Binding-site contacts:
Ligand atom O1 contacts residue TYR404 of chain 1.S at 3.1 Å (h-bond).
Ligand atom C4 contacts residue ASP174 of chain 1.S at 3.8 Å.
Ligand atom C3 contacts residue TRP176 of chain 1.S at 4.0 Å (hydrophobic).
Ligand atom O1 contacts residue ILE225 of chain 1.S at 3.8 Å.
Ligand atom C2 contacts residue TYR560 of chain 1.S at 3.3 Å (hydrophobic).
Ligand atom C5 contacts residue ASP174 of chain 1.S at 3.8 Å.
Ligand atom C5 contacts residue SER175 of chain 1.S at 2.7 Å.
Ligand atom O2 contacts residue TYR404 of chain 1.S at 2.7 Å (h-bond).
Ligand atom O1 contacts residue CYS557 of chain 1.S at 3.7 Å.
Ligand atom O4 contacts residue PHE468 of chain 1.S at 3.8 Å.
Ligand atom C5 contacts residue TRP176 of chain 1.S at 3.6 Å (hydrophobic).
Ligand atom O1 contacts residue ILE561 of chain 1.S at 3.4 Å.
Ligand atom C5 contacts residue 4MO1 of chain 1.ED at 3.4 Å.
Ligand atom O4 contacts residue SER143 of chain 1.S at 3.0 Å (h-bond).
Ligand atom O2 contacts residue TYR560 of chain 1.S at 2.5 Å (h-bond).
Ligand atom C1 contacts residue TRP176 of chain 1.S at 3.9 Å (hydrophobic).
Ligand atom C1 contacts residue HIS144 of chain 1.S at 3.8 Å.
Ligand atom C3 contacts residue TYR560 of chain 1.S at 3.7 Å (hydrophobic).
Ligand atom O5 contacts residue SER175 of chain 1.S at 2.5 Å (h-bond).
Ligand atom C3 contacts residue ARG153 of chain 1.S at 3.8 Å.
Ligand atom C6 contacts residue HIS144 of chain 1.S at 3.6 Å.
Ligand atom O4 contacts residue ASP174 of chain 1.S at 2.9 Å (salt-bridge).
Ligand atom C4 contacts residue SER143 of chain 1.S at 4.0 Å.
Ligand atom C5 contacts residue HIS144 of chain 1.S at 3.4 Å.
Ligand atom C4 contacts residue TRP176 of chain 1.S at 3.8 Å (hydrophobic).
Ligand atom C6 contacts residue TRP176 of chain 1.S at 3.6 Å (hydrophobic).
Ligand atom C6 contacts residue TRP354 of chain 1.S at 3.8 Å (hydrophobic).
Ligand atom C1 contacts residue TYR404 of chain 1.S at 3.5 Å (hydrophobic).
Ligand atom O5 contacts residue ASP174 of chain 1.S at 3.8 Å.
Ligand atom O2 contacts residue CYS557 of chain 1.S at 3.8 Å.
Ligand atom O5 contacts residue MGD1 of chain 1.DD at 3.2 Å (h-bond).
Ligand atom C4 contacts residue SER175 of chain 1.S at 3.9 Å.
Ligand atom C4 contacts residue HIS144 of chain 1.S at 3.8 Å.
Ligand atom O1 contacts residue TYR226 of chain 1.S at 4.0 Å.
Ligand atom O5 contacts residue 4MO1 of chain 1.ED at 2.4 Å.
Ligand atom O5 contacts residue MGD1 of chain 1.CD at 3.1 Å (h-bond).
Ligand atom O4 contacts residue SER175 of chain 1.S at 4.0 Å.
Ligand atom C2 contacts residue TYR404 of chain 1.S at 3.4 Å (hydrophobic).
Ligand atom C6 contacts residue SER175 of chain 1.S at 3.4 Å.
Ligand atom O5 contacts residue HIS144 of chain 1.S at 2.5 Å (h-bond).

Sequence of chain 1.S:
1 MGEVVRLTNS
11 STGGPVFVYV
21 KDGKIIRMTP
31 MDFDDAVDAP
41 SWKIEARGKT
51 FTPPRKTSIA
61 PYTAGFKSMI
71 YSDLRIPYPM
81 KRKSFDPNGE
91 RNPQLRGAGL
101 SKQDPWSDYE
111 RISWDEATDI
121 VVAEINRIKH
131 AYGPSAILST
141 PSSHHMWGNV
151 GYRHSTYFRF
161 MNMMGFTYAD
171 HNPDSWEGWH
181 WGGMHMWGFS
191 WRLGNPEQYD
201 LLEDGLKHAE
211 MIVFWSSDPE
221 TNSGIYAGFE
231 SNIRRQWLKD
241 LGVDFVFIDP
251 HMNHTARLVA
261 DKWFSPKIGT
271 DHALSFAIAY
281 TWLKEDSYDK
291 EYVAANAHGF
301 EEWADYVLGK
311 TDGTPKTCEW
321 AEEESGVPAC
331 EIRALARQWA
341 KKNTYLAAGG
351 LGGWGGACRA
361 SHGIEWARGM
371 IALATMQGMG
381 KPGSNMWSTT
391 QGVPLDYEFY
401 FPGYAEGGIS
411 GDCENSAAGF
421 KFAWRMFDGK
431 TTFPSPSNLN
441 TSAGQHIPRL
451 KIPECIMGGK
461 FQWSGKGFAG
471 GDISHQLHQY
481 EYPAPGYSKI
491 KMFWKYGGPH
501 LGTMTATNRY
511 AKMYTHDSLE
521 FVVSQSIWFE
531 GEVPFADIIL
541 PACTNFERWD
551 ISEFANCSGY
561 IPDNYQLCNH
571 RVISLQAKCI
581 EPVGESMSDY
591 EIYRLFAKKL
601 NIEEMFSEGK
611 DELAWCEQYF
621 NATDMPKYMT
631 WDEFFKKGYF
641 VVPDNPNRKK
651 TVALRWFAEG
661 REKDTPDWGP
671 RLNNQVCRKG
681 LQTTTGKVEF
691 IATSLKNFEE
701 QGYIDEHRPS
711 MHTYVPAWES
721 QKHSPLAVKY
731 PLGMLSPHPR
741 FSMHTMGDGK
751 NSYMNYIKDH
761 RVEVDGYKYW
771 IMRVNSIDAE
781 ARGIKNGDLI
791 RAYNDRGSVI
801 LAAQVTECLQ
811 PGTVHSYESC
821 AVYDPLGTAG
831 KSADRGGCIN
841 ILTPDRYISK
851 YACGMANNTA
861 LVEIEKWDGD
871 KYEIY

The small molecule below binds the protein below.
Small molecule (SMILES): Oc1cc(O)c(O)cc1O